Sequence of chain 1.B:
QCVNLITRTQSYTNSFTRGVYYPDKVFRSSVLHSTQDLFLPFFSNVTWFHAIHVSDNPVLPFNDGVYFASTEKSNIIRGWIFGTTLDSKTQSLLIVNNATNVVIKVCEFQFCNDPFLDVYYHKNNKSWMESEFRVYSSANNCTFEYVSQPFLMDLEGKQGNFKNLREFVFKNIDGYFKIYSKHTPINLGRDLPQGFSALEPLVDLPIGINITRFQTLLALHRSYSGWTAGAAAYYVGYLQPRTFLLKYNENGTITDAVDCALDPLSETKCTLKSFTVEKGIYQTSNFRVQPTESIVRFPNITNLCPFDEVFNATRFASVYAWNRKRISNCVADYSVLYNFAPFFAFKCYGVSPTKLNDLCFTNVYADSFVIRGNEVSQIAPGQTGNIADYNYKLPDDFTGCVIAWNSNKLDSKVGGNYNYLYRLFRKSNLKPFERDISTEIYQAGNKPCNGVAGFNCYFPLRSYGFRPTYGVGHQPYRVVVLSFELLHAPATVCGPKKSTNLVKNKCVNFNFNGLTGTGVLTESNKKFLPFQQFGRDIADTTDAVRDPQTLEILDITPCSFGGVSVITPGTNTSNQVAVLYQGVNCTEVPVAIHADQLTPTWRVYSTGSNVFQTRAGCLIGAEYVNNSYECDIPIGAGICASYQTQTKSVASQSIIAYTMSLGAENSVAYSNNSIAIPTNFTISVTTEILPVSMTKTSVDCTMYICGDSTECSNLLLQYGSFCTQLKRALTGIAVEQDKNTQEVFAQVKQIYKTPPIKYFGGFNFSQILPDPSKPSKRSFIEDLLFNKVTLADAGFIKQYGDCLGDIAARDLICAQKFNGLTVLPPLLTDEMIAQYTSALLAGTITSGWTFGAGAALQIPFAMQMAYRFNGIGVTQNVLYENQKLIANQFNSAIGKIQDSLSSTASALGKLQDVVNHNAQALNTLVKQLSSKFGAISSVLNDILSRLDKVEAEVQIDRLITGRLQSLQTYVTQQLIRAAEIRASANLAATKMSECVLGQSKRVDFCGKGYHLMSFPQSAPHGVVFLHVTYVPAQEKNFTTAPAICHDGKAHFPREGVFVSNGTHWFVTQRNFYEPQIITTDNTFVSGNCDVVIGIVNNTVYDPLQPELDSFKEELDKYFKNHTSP

Binding-site contacts:
Ligand atom C3 contacts residue ASN1131 of chain 1.B at 3.8 Å.
Ligand atom C5 contacts residue ASN1131 of chain 1.B at 3.6 Å.
Ligand atom O5 contacts residue ASN1131 of chain 1.B at 2.3 Å (h-bond).
Ligand atom C2 contacts residue ASN1131 of chain 1.B at 2.5 Å.
Ligand atom C1 contacts residue ASN1131 of chain 1.B at 1.4 Å.
Ligand atom O7 contacts residue ASN1131 of chain 1.B at 2.8 Å (h-bond).
Ligand atom C7 contacts residue ASN1131 of chain 1.B at 3.2 Å.
Ligand atom C4 contacts residue ASN1131 of chain 1.B at 4.2 Å.
Ligand atom N2 contacts residue ASN1131 of chain 1.B at 3.0 Å (h-bond).

This small molecule binds to this protein.
Small molecule (SMILES): CC(=O)N[C@H]1[C@H](O[C@H]2[C@H](O)[C@@H](NC(C)=O)CO[C@@H]2CO)O[C@H](CO)[C@@H](O[C@H]2O[C@H](CO)[C@@H](O)[C@H](O)[C@@H]2O)[C@@H]1O